Sequence of chain 1.C:
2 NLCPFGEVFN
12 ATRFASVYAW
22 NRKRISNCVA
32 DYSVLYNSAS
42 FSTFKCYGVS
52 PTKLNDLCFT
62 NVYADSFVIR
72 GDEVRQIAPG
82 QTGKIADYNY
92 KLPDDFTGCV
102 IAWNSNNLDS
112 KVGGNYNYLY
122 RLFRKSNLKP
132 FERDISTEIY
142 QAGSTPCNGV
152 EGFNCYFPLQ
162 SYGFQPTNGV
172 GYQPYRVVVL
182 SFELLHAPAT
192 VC

The small molecule below binds the protein below.
Small molecule (SMILES): CC(=O)N[C@H]1[C@H](O[C@H]2[C@H](O)[C@@H](NC(C)=O)CO[C@@H]2CO[C@@H]2O[C@@H](C)[C@@H](O)[C@@H](O)[C@@H]2O)O[C@H](CO)[C@@H](O)[C@@H]1O

Binding-site contacts:
Ligand atom C8 contacts residue GLY7 of chain 1.C at 4.4 Å.
Ligand atom C3 contacts residue ASN11 of chain 1.C at 3.8 Å.
Ligand atom C4 contacts residue ASN11 of chain 1.C at 4.1 Å.
Ligand atom C6 contacts residue ASN11 of chain 1.C at 4.5 Å.
Ligand atom C3 contacts residue VAL35 of chain 1.C at 3.9 Å (hydrophobic).
Ligand atom C8 contacts residue PHE6 of chain 1.C at 4.5 Å (hydrophobic).
Ligand atom C8 contacts residue VAL35 of chain 1.C at 4.4 Å (hydrophobic).
Ligand atom C8 contacts residue ASN11 of chain 1.C at 3.6 Å.
Ligand atom O7 contacts residue PHE6 of chain 1.C at 4.2 Å.
Ligand atom N2 contacts residue GLY7 of chain 1.C at 3.5 Å.
Ligand atom O3 contacts residue VAL35 of chain 1.C at 3.5 Å.
Ligand atom C8 contacts residue PHE10 of chain 1.C at 3.5 Å (hydrophobic).
Ligand atom C1 contacts residue ASN11 of chain 1.C at 1.4 Å.
Ligand atom C7 contacts residue VAL35 of chain 1.C at 3.9 Å (hydrophobic).
Ligand atom O5 contacts residue ASN11 of chain 1.C at 2.2 Å (h-bond).
Ligand atom C5 contacts residue ASN11 of chain 1.C at 3.6 Å.
Ligand atom N2 contacts residue VAL35 of chain 1.C at 4.5 Å.
Ligand atom O7 contacts residue GLY7 of chain 1.C at 3.9 Å.
Ligand atom O7 contacts residue VAL35 of chain 1.C at 3.2 Å.
Ligand atom C7 contacts residue PHE6 of chain 1.C at 4.3 Å (hydrophobic).
Ligand atom N2 contacts residue ASN11 of chain 1.C at 3.0 Å (h-bond).
Ligand atom C7 contacts residue ASN11 of chain 1.C at 3.7 Å.
Ligand atom C2 contacts residue ASN11 of chain 1.C at 2.4 Å.
Ligand atom C7 contacts residue GLY7 of chain 1.C at 3.7 Å.